Sequence of chain 6.B:
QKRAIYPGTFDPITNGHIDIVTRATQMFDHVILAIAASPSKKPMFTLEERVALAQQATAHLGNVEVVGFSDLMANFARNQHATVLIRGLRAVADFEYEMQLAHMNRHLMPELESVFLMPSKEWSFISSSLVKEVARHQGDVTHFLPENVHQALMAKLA

Binding-site contacts:
Ligand atom C12 contacts residue GLY9 of chain 3.B at 4.1 Å.
Ligand atom N3 contacts residue MET74 of chain 3.B at 4.5 Å.
Ligand atom C6 contacts residue LEU102 of chain 3.B at 4.0 Å (hydrophobic).
Ligand atom C7 contacts residue MET74 of chain 3.B at 4.4 Å (hydrophobic).
Ligand atom C12 contacts residue ALA37 of chain 3.B at 3.8 Å (hydrophobic).
Ligand atom N3 contacts residue LEU102 of chain 3.B at 3.4 Å.
Ligand atom C4 contacts residue LEU86 of chain 3.B at 4.3 Å (hydrophobic).
Ligand atom C4 contacts residue MET74 of chain 3.B at 4.0 Å (hydrophobic).
Ligand atom C6 contacts residue MET74 of chain 3.B at 3.9 Å (hydrophobic).
Ligand atom C5 contacts residue MET74 of chain 3.B at 3.7 Å (hydrophobic).
Ligand atom N3 contacts residue ASN106 of chain 3.B at 2.8 Å (h-bond).
Ligand atom C8 contacts residue LEU102 of chain 3.B at 4.4 Å (hydrophobic).
Ligand atom C7 contacts residue ASN106 of chain 3.B at 3.3 Å.
Ligand atom C8 contacts residue ARG88 of chain 3.B at 4.0 Å.
Ligand atom C8 contacts residue PRO8 of chain 3.B at 3.9 Å (hydrophobic).
Ligand atom O11 contacts residue GLY9 of chain 3.B at 4.1 Å.
Ligand atom C4 contacts residue LEU102 of chain 3.B at 3.9 Å (hydrophobic).
Ligand atom C2 contacts residue MET74 of chain 3.B at 3.6 Å (hydrophobic).
Ligand atom C2 contacts residue ASN106 of chain 3.B at 4.3 Å.
Ligand atom C7 contacts residue LEU102 of chain 3.B at 3.6 Å (hydrophobic).
Ligand atom C12 contacts residue PRO8 of chain 3.B at 4.4 Å (hydrophobic).
Ligand atom C1 contacts residue LEU102 of chain 3.B at 3.8 Å (hydrophobic).
Ligand atom C9 contacts residue MET74 of chain 3.B at 3.8 Å (hydrophobic).
Ligand atom C1 contacts residue MET74 of chain 3.B at 3.9 Å (hydrophobic).
Ligand atom C9 contacts residue PRO8 of chain 3.B at 4.2 Å (hydrophobic).
Ligand atom O11 contacts residue MET74 of chain 3.B at 4.0 Å.
Ligand atom C10 contacts residue VAL135 of chain 6.B at 4.3 Å (hydrophobic).
Ligand atom C4 contacts residue ASN106 of chain 3.B at 3.3 Å.
Ligand atom C8 contacts residue MET74 of chain 3.B at 4.0 Å (hydrophobic).
Ligand atom C8 contacts residue ASN106 of chain 3.B at 4.5 Å.
Ligand atom C1 contacts residue ASN106 of chain 3.B at 3.2 Å.
Ligand atom C2 contacts residue LEU102 of chain 3.B at 4.3 Å (hydrophobic).
Ligand atom C10 contacts residue MET105 of chain 3.B at 3.6 Å (hydrophobic).
Ligand atom C6 contacts residue ASN106 of chain 3.B at 4.1 Å.
Ligand atom C10 contacts residue ASN106 of chain 3.B at 3.3 Å.
Ligand atom C10 contacts residue LEU102 of chain 3.B at 3.9 Å (hydrophobic).
Ligand atom O11 contacts residue PRO8 of chain 3.B at 3.6 Å.
Ligand atom C6 contacts residue GLU134 of chain 6.B at 4.4 Å.
Ligand atom C12 contacts residue PHE70 of chain 3.B at 4.4 Å (hydrophobic).
Ligand atom C10 contacts residue LEU131 of chain 6.B at 4.5 Å (hydrophobic).

Sequence of chain 3.B:
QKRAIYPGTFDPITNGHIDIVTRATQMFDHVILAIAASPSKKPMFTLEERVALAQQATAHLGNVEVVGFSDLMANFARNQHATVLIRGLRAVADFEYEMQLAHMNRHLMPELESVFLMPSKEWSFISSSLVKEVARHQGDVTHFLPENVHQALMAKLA

The protein below binds the small molecule below.
Small molecule (SMILES): COc1ccc2[nH]c(C)cc2c1